Binding-site contacts:
Ligand atom P contacts residue THR43 of chain 7.A at 3.9 Å.
Ligand atom C2 contacts residue THR26 of chain 7.A at 3.6 Å.
Ligand atom O3P contacts residue GLY44 of chain 7.A at 2.9 Å (h-bond).
Ligand atom O2 contacts residue TYR113 of chain 20.A at 3.4 Å (h-bond).
Ligand atom O2 contacts residue HIS94 of chain 7.A at 3.7 Å.
Ligand atom C1 contacts residue HIS94 of chain 7.A at 3.9 Å.
Ligand atom O4P contacts residue ASN29 of chain 7.A at 2.9 Å (h-bond).
Ligand atom O2P contacts residue SER72 of chain 7.A at 2.9 Å (h-bond).
Ligand atom O1 contacts residue ZN1 of chain 7.B at 2.2 Å.
Ligand atom O1P contacts residue ASN29 of chain 7.A at 3.6 Å.
Ligand atom O4P contacts residue SER71 of chain 7.A at 2.6 Å (h-bond).
Ligand atom O3P contacts residue THR26 of chain 7.A at 3.6 Å (h-bond).
Ligand atom O2 contacts residue HIS92 of chain 7.A at 3.4 Å (h-bond).
Ligand atom C1 contacts residue ASN29 of chain 7.A at 3.3 Å.
Ligand atom O1 contacts residue HIS94 of chain 7.A at 3.0 Å (h-bond).
Ligand atom O2 contacts residue GLU73 of chain 7.A at 2.4 Å (salt-bridge).
Ligand atom O4P contacts residue GLY28 of chain 7.A at 3.5 Å (h-bond).
Ligand atom O1P contacts residue SER72 of chain 7.A at 3.6 Å.
Ligand atom C2 contacts residue ALA27 of chain 7.A at 4.0 Å (hydrophobic).
Ligand atom N2 contacts residue SER72 of chain 7.A at 4.0 Å.
Ligand atom O3P contacts residue THR43 of chain 7.A at 3.7 Å.
Ligand atom O2P contacts residue SER71 of chain 7.A at 3.7 Å.
Ligand atom O1 contacts residue HIS92 of chain 7.A at 3.2 Å (h-bond).
Ligand atom N2 contacts residue ZN1 of chain 7.B at 2.8 Å.
Ligand atom N2 contacts residue GLU73 of chain 7.A at 3.1 Å (salt-bridge).
Ligand atom N2 contacts residue TYR113 of chain 20.A at 3.7 Å.
Ligand atom C1 contacts residue GLY28 of chain 7.A at 3.6 Å.
Ligand atom P contacts residue ASN29 of chain 7.A at 3.9 Å.
Ligand atom C1 contacts residue ZN1 of chain 7.B at 2.8 Å.
Ligand atom O1 contacts residue GLY28 of chain 7.A at 2.9 Å (h-bond).
Ligand atom C2 contacts residue ASN29 of chain 7.A at 3.5 Å.
Ligand atom O1 contacts residue ALA27 of chain 7.A at 3.8 Å.
Ligand atom N2 contacts residue ASN29 of chain 7.A at 3.6 Å.
Ligand atom C2 contacts residue GLY28 of chain 7.A at 3.6 Å.
Ligand atom O1 contacts residue ASN29 of chain 7.A at 3.6 Å.
Ligand atom O2 contacts residue ZN1 of chain 7.B at 1.9 Å.
Ligand atom O2 contacts residue HIS155 of chain 7.A at 2.9 Å (h-bond).
Ligand atom P contacts residue SER72 of chain 7.A at 4.0 Å.
Ligand atom O2P contacts residue THR43 of chain 7.A at 2.9 Å (h-bond).
Ligand atom P contacts residue SER71 of chain 7.A at 3.8 Å.

Sequence of chain 20.A:
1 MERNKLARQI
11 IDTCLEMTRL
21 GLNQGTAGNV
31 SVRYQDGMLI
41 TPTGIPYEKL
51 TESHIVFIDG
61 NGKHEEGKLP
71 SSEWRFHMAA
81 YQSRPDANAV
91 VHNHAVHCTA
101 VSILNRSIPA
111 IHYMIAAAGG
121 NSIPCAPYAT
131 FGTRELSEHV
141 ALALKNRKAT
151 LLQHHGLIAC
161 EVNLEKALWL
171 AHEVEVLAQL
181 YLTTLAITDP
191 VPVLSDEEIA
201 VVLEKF

Sequence of chain 7.A:
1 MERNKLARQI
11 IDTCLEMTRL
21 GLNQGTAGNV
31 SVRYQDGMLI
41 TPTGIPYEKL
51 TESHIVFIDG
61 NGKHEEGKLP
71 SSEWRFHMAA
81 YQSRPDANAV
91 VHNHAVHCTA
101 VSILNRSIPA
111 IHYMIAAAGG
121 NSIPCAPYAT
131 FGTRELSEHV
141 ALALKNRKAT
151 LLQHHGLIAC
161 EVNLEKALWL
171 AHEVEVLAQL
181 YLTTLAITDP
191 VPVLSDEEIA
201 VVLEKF

The small molecule below binds the protein below.
Small molecule (SMILES): O=C(COP(=O)(O)O)NO